Sequence of chain 1.B:
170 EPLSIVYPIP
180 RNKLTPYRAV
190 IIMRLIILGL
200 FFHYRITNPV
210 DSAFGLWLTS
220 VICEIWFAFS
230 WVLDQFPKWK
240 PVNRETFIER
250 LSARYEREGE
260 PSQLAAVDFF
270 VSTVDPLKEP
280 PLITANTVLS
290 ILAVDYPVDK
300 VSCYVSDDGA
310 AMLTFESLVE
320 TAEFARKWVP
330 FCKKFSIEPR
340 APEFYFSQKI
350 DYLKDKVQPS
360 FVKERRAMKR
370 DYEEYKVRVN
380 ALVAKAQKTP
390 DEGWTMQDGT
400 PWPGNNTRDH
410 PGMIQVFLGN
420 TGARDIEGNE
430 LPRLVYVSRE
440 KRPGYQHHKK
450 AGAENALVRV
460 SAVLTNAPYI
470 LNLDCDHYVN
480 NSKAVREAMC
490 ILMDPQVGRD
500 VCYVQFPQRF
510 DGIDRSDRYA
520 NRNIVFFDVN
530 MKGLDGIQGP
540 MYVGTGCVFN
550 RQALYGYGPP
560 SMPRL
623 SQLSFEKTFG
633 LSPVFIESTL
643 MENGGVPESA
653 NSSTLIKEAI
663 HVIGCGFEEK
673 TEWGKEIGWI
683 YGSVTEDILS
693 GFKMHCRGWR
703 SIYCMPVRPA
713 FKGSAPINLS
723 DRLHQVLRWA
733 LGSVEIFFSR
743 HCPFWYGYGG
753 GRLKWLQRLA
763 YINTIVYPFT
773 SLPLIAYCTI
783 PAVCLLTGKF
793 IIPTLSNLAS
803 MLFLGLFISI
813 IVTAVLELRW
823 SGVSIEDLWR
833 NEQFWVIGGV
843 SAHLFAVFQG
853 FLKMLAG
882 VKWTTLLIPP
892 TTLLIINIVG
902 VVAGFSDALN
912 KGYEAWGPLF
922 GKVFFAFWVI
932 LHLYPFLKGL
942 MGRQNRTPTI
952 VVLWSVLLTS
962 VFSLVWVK

A small-molecule ligand and the protein it binds are described below.
Small molecule (SMILES): OC[C@H]1O[C@@H](O[C@H]2[C@H](O)[C@@H](O)[C@H](O[C@H]3[C@H](O)[C@@H](O)[C@H](O[C@H]4[C@H](O)[C@@H](O)[C@H](O[C@H]5[C@H](O)[C@@H](O)[C@H](O)O[C@@H]5CO)O[C@@H]4CO)O[C@@H]3CO)O[C@@H]2CO)[C@H](O)[C@@H](O)[C@@H]1O

Binding-site contacts:
Ligand atom C6 contacts residue ASN522 of chain 1.B at 3.6 Å.
Ligand atom O3 contacts residue ASN833 of chain 1.B at 3.1 Å (h-bond).
Ligand atom O6 contacts residue PHE226 of chain 1.B at 3.6 Å.
Ligand atom C5 contacts residue TRP837 of chain 1.B at 3.5 Å (hydrophobic).
Ligand atom O2 contacts residue ASN833 of chain 1.B at 3.3 Å (h-bond).
Ligand atom O6 contacts residue ASN765 of chain 1.B at 3.4 Å (h-bond).
Ligand atom C6 contacts residue GLU834 of chain 1.B at 2.8 Å.
Ligand atom C6 contacts residue ASP233 of chain 1.B at 3.6 Å.
Ligand atom C5 contacts residue PHE226 of chain 1.B at 3.4 Å (hydrophobic).
Ligand atom C3 contacts residue TRP731 of chain 1.B at 3.4 Å (hydrophobic).
Ligand atom O5 contacts residue TRP837 of chain 1.B at 3.0 Å (h-bond).
Ligand atom O2 contacts residue ASN522 of chain 1.B at 2.2 Å (h-bond).
Ligand atom O2 contacts residue TRP929 of chain 1.B at 3.8 Å.
Ligand atom C6 contacts residue ILE690 of chain 1.B at 3.6 Å (hydrophobic).
Ligand atom O6 contacts residue SER735 of chain 1.B at 3.6 Å.
Ligand atom O3 contacts residue ILE812 of chain 1.B at 3.8 Å.
Ligand atom C1 contacts residue PHE226 of chain 1.B at 3.8 Å (hydrophobic).
Ligand atom O6 contacts residue TRP837 of chain 1.B at 3.7 Å.
Ligand atom C2 contacts residue ASN522 of chain 1.B at 3.6 Å.
Ligand atom O2 contacts residue PHE226 of chain 1.B at 3.5 Å (h-bond).
Ligand atom O2 contacts residue GLU834 of chain 1.B at 3.6 Å (salt-bridge).
Ligand atom O4 contacts residue PHE525 of chain 1.B at 3.8 Å.
Ligand atom C6 contacts residue PHE226 of chain 1.B at 3.2 Å (hydrophobic).
Ligand atom C3 contacts residue TRP837 of chain 1.B at 3.5 Å (hydrophobic).
Ligand atom O2 contacts residue TRP230 of chain 1.B at 2.7 Å (h-bond).
Ligand atom O4 contacts residue TRP731 of chain 1.B at 3.5 Å.
Ligand atom C3 contacts residue SER229 of chain 1.B at 3.8 Å.
Ligand atom C4 contacts residue TRP837 of chain 1.B at 3.8 Å (hydrophobic).
Ligand atom C2 contacts residue SER229 of chain 1.B at 3.8 Å.
Ligand atom O3 contacts residue ARG193 of chain 1.B at 3.5 Å (salt-bridge).
Ligand atom O6 contacts residue GLU834 of chain 1.B at 2.7 Å (salt-bridge).
Ligand atom O2 contacts residue TRP731 of chain 1.B at 3.4 Å.
Ligand atom C1 contacts residue TRP837 of chain 1.B at 3.7 Å (hydrophobic).
Ligand atom O6 contacts residue ASN522 of chain 1.B at 2.2 Å (h-bond).
Ligand atom O2 contacts residue SER229 of chain 1.B at 3.2 Å.
Ligand atom O4 contacts residue TRP837 of chain 1.B at 3.7 Å.
Ligand atom O3 contacts residue TRP731 of chain 1.B at 3.4 Å.
Ligand atom O2 contacts residue TRP837 of chain 1.B at 3.4 Å.
Ligand atom O3 contacts residue SER229 of chain 1.B at 2.7 Å (h-bond).
Ligand atom O5 contacts residue PHE226 of chain 1.B at 3.1 Å.